A protein and the small-molecule ligand that binds it are described below.
Small molecule (SMILES): CC(C)[C@H](NC(=O)[C@@H](NC(=O)[C@H](C)NC(=O)[C@@H]1CCCN1C(=O)[C@@H](N)Cc1ccccc1)[C@@H](C)OP(=O)(O)O)C(=O)O

Sequence of chain 1.A:
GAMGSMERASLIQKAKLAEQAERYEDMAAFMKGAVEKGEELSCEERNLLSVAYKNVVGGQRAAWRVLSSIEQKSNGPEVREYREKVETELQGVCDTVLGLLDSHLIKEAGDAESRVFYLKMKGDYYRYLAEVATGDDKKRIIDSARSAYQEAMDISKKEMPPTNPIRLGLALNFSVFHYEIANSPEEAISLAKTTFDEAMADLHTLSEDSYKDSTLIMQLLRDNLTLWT

Binding-site contacts:
Ligand atom CG2 contacts residue GLY176 of chain 1.A at 3.6 Å.
Ligand atom CE2 contacts residue ARG65 of chain 1.A at 3.7 Å.
Ligand atom C contacts residue LYS127 of chain 1.A at 3.8 Å.
Ligand atom CA contacts residue ASN180 of chain 1.A at 3.2 Å.
Ligand atom CB contacts residue ASN180 of chain 1.A at 3.2 Å.
Ligand atom O contacts residue VAL183 of chain 1.A at 3.4 Å.
Ligand atom C contacts residue ASN231 of chain 1.A at 3.7 Å.
Ligand atom O1P contacts residue LYS54 of chain 1.A at 3.7 Å.
Ligand atom P contacts residue ARG61 of chain 1.A at 3.7 Å.
Ligand atom N contacts residue ASN231 of chain 1.A at 2.9 Å (h-bond).
Ligand atom O contacts residue LEU179 of chain 1.A at 3.5 Å.
Ligand atom O2P contacts residue LYS54 of chain 1.A at 3.1 Å (salt-bridge).
Ligand atom OXT contacts residue LYS54 of chain 1.A at 3.6 Å.
Ligand atom CA contacts residue ASN231 of chain 1.A at 3.8 Å.
Ligand atom CE1 contacts residue ARG65 of chain 1.A at 3.7 Å.
Ligand atom O2P contacts residue ARG61 of chain 1.A at 2.8 Å (salt-bridge).
Ligand atom O contacts residue LYS127 of chain 1.A at 3.0 Å (salt-bridge).
Ligand atom CG2 contacts residue NE51 of chain 1.D at 3.5 Å.
Ligand atom CZ contacts residue ARG65 of chain 1.A at 3.5 Å.
Ligand atom CB contacts residue VAL183 of chain 1.A at 3.8 Å (hydrophobic).
Ligand atom O contacts residue ASN180 of chain 1.A at 2.7 Å (h-bond).
Ligand atom CA contacts residue ASN231 of chain 1.A at 3.6 Å.
Ligand atom CD1 contacts residue ARG65 of chain 1.A at 3.7 Å.
Ligand atom CG2 contacts residue VAL183 of chain 1.A at 3.6 Å (hydrophobic).
Ligand atom O1P contacts residue TYR135 of chain 1.A at 2.5 Å (h-bond).
Ligand atom P contacts residue ARG134 of chain 1.A at 3.8 Å.
Ligand atom CB contacts residue ASN231 of chain 1.A at 3.8 Å.
Ligand atom CG1 contacts residue LEU227 of chain 1.A at 3.5 Å (hydrophobic).
Ligand atom N contacts residue ASN180 of chain 1.A at 3.0 Å (h-bond).
Ligand atom CB contacts residue ASN231 of chain 1.A at 3.7 Å.
Ligand atom CA contacts residue LEU234 of chain 1.A at 3.8 Å (hydrophobic).
Ligand atom O3P contacts residue ARG134 of chain 1.A at 2.8 Å (salt-bridge).
Ligand atom C contacts residue ASN180 of chain 1.A at 3.6 Å.
Ligand atom O contacts residue ASN231 of chain 1.A at 3.1 Å (h-bond).
Ligand atom O1P contacts residue ARG134 of chain 1.A at 2.8 Å (salt-bridge).
Ligand atom O3P contacts residue ARG61 of chain 1.A at 3.0 Å (salt-bridge).
Ligand atom P contacts residue TYR135 of chain 1.A at 3.8 Å.
Ligand atom CG2 contacts residue ASN180 of chain 1.A at 3.7 Å.
Ligand atom C contacts residue ASN180 of chain 1.A at 3.8 Å.
Ligand atom CG contacts residue VAL183 of chain 1.A at 3.8 Å (hydrophobic).